This small molecule binds to this protein.
Small molecule (SMILES): NC(=O)OC[C@@H]1N=C(N)N2CCC(O)(O)[C@@]23N=C(N)N[C@@H]13

Sequence of chain 1.A:
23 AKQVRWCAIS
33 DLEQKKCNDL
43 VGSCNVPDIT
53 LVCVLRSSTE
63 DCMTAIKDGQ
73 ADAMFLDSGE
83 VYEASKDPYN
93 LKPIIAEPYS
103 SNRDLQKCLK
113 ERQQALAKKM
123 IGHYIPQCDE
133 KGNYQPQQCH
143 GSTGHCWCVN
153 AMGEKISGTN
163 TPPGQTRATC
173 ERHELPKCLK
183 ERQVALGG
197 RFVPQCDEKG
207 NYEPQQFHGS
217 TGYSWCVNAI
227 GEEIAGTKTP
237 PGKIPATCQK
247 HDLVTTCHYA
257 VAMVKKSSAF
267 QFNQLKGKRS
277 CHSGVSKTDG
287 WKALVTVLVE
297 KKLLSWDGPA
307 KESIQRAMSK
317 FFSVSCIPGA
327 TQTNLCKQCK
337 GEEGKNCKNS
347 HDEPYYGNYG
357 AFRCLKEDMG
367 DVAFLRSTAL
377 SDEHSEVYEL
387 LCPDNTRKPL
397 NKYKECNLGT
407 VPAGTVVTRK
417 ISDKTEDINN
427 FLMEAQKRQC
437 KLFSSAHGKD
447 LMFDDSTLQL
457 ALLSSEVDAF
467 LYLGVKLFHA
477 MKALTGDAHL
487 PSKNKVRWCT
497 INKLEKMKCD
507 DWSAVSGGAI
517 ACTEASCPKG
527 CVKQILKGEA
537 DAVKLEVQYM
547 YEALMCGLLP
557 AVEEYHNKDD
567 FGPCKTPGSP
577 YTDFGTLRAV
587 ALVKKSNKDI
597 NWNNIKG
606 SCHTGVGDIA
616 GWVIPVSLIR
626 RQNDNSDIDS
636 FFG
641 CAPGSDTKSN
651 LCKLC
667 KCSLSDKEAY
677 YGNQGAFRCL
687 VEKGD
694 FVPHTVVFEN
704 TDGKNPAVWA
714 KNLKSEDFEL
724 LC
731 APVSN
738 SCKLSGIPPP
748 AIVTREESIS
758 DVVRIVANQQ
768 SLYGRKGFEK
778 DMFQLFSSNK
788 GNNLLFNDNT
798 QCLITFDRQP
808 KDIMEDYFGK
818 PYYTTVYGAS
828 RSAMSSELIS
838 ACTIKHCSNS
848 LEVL

Binding-site contacts:
Ligand atom O17 contacts residue ASP813 of chain 1.A at 3.7 Å.
Ligand atom C04 contacts residue PHE580 of chain 1.A at 3.4 Å (hydrophobic).
Ligand atom N15 contacts residue GLN806 of chain 1.A at 3.6 Å (h-bond).
Ligand atom O03 contacts residue PHE580 of chain 1.A at 3.5 Å.
Ligand atom N15 contacts residue ASP804 of chain 1.A at 1.3 Å (salt-bridge).
Ligand atom O17 contacts residue GLN806 of chain 1.A at 3.8 Å.
Ligand atom N06 contacts residue GLU559 of chain 1.A at 3.3 Å (salt-bridge).
Ligand atom N15 contacts residue ASP813 of chain 1.A at 3.3 Å (salt-bridge).
Ligand atom C12 contacts residue ASP813 of chain 1.A at 3.7 Å.
Ligand atom N15 contacts residue ARG805 of chain 1.A at 3.5 Å (salt-bridge).
Ligand atom C20 contacts residue ASP813 of chain 1.A at 2.9 Å.
Ligand atom N09 contacts residue ASP813 of chain 1.A at 3.8 Å.
Ligand atom O17 contacts residue LYS808 of chain 1.A at 2.6 Å (salt-bridge).
Ligand atom N11 contacts residue ASP813 of chain 1.A at 3.2 Å (salt-bridge).
Ligand atom C04 contacts residue TYR577 of chain 1.A at 3.2 Å (hydrophobic).
Ligand atom N08 contacts residue GLU559 of chain 1.A at 2.8 Å (salt-bridge).
Ligand atom C19 contacts residue ASP813 of chain 1.A at 3.2 Å.
Ligand atom C16 contacts residue LYS808 of chain 1.A at 3.7 Å.
Ligand atom N21 contacts residue THR582 of chain 1.A at 3.3 Å.
Ligand atom C07 contacts residue GLU559 of chain 1.A at 3.7 Å.
Ligand atom C12 contacts residue GLN806 of chain 1.A at 3.9 Å.
Ligand atom C05 contacts residue TYR577 of chain 1.A at 3.3 Å (hydrophobic).
Ligand atom C12 contacts residue ASP804 of chain 1.A at 2.6 Å.
Ligand atom N13 contacts residue TYR577 of chain 1.A at 3.4 Å (h-bond).
Ligand atom N08 contacts residue TYR814 of chain 1.A at 3.5 Å (h-bond).
Ligand atom N21 contacts residue PHE580 of chain 1.A at 3.3 Å.
Ligand atom C05 contacts residue PHE580 of chain 1.A at 3.6 Å (hydrophobic).
Ligand atom N15 contacts residue PHE803 of chain 1.A at 3.5 Å.
Ligand atom N13 contacts residue ASP804 of chain 1.A at 2.6 Å (salt-bridge).
Ligand atom C14 contacts residue ASP804 of chain 1.A at 3.8 Å.
Ligand atom N06 contacts residue PHE580 of chain 1.A at 3.6 Å.
Ligand atom O01 contacts residue TYR577 of chain 1.A at 3.9 Å.
Ligand atom C20 contacts residue TYR814 of chain 1.A at 3.2 Å (hydrophobic).
Ligand atom C02 contacts residue PHE580 of chain 1.A at 2.6 Å (hydrophobic).
Ligand atom N08 contacts residue PRO746 of chain 1.A at 3.4 Å.
Ligand atom C14 contacts residue TYR577 of chain 1.A at 3.4 Å (hydrophobic).
Ligand atom O01 contacts residue PHE580 of chain 1.A at 1.4 Å.
Ligand atom C19 contacts residue TYR814 of chain 1.A at 4.0 Å (hydrophobic).
Ligand atom C19 contacts residue GLU812 of chain 1.A at 4.0 Å.
Ligand atom N11 contacts residue ASP804 of chain 1.A at 4.0 Å.